The small molecule below binds the protein below.
Small molecule (SMILES): CC(=O)N[C@@H]1[C@@H](O)[C@H](O)[C@@H](CO)O[C@H]1O

Binding-site contacts:
Ligand atom C1 contacts residue ASN616 of chain 1.C at 4.1 Å.
Ligand atom C7 contacts residue ASN616 of chain 1.C at 3.8 Å.
Ligand atom C2 contacts residue ASN616 of chain 1.C at 3.1 Å.
Ligand atom C7 contacts residue THR618 of chain 1.C at 4.2 Å.
Ligand atom O3 contacts residue ASN616 of chain 1.C at 4.0 Å.
Ligand atom C8 contacts residue ASN616 of chain 1.C at 3.4 Å.
Ligand atom N2 contacts residue THR618 of chain 1.C at 4.4 Å.
Ligand atom N2 contacts residue ASN616 of chain 1.C at 2.6 Å (h-bond).
Ligand atom C3 contacts residue ASN616 of chain 1.C at 4.2 Å.
Ligand atom C8 contacts residue THR618 of chain 1.C at 3.6 Å.

Sequence of chain 1.C:
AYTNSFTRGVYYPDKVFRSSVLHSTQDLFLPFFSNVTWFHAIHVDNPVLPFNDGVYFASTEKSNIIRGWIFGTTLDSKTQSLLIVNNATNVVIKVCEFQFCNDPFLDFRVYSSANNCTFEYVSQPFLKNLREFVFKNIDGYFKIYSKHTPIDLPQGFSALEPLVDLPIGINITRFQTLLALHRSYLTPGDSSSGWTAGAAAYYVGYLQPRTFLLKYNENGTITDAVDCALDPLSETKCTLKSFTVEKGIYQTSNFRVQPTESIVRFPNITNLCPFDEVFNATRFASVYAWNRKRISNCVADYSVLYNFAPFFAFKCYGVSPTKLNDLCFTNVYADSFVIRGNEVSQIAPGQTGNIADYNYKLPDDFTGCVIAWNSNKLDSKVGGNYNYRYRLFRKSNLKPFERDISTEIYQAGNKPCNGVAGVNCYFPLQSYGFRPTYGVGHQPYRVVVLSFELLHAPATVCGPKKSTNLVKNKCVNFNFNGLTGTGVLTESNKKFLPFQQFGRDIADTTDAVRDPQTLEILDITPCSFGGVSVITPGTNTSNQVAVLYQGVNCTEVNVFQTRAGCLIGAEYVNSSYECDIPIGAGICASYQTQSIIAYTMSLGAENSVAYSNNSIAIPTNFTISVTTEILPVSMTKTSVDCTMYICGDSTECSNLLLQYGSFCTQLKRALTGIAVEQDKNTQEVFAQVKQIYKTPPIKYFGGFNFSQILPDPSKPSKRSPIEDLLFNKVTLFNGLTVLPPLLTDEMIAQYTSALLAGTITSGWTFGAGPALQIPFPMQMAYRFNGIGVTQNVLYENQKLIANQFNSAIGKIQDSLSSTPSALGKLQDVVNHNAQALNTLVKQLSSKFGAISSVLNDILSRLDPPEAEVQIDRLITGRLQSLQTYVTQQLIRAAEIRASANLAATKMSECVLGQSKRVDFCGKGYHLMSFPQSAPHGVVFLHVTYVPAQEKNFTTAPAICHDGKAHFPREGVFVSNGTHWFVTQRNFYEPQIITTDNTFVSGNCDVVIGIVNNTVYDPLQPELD